Sequence of chain 1.B:
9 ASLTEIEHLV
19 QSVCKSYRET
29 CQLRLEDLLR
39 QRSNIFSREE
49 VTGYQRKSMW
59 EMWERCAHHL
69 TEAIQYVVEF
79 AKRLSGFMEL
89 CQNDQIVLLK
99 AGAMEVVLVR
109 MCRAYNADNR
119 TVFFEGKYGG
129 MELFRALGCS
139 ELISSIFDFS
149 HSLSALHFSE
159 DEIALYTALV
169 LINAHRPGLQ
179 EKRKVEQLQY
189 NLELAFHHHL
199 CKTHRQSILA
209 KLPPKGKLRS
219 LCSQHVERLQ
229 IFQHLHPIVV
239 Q

Binding-site contacts:
Ligand atom C16 contacts residue PHE132 of chain 1.B at 3.7 Å (hydrophobic).
Ligand atom O3 contacts residue LEU68 of chain 1.B at 3.2 Å.
Ligand atom N23 contacts residue PHE121 of chain 1.B at 3.3 Å (h-bond).
Ligand atom C32 contacts residue CYS137 of chain 1.B at 3.6 Å (hydrophobic).
Ligand atom N23 contacts residue HIS67 of chain 1.B at 3.3 Å.
Ligand atom C20 contacts residue PHE132 of chain 1.B at 3.6 Å (hydrophobic).
Ligand atom N12 contacts residue MET109 of chain 1.B at 3.7 Å.
Ligand atom C20 contacts residue CYS64 of chain 1.B at 3.5 Å (hydrophobic).
Ligand atom C24 contacts residue PHE121 of chain 1.B at 3.6 Å (hydrophobic).
Ligand atom C2 contacts residue HIS223 of chain 1.B at 3.7 Å.
Ligand atom C28 contacts residue GLN30 of chain 1.B at 3.6 Å.
Ligand atom N21 contacts residue CYS64 of chain 1.B at 3.5 Å (h-bond).
Ligand atom C28 contacts residue LEU31 of chain 1.B at 3.7 Å (hydrophobic).
Ligand atom O3 contacts residue HIS223 of chain 1.B at 3.0 Å (h-bond).
Ligand atom N29 contacts residue GLN30 of chain 1.B at 3.5 Å.
Ligand atom N18 contacts residue PHE121 of chain 1.B at 2.9 Å (h-bond).
Ligand atom C17 contacts residue MET109 of chain 1.B at 3.5 Å (hydrophobic).
Ligand atom C17 contacts residue VAL120 of chain 1.B at 3.6 Å (hydrophobic).
Ligand atom N12 contacts residue VAL120 of chain 1.B at 3.7 Å.
Ligand atom C8 contacts residue MET109 of chain 1.B at 3.6 Å (hydrophobic).
Ligand atom C13 contacts residue MET109 of chain 1.B at 3.4 Å (hydrophobic).
Ligand atom C35 contacts residue PHE145 of chain 1.B at 3.6 Å (hydrophobic).
Ligand atom C1 contacts residue HIS223 of chain 1.B at 3.4 Å.
Ligand atom C8 contacts residue VAL120 of chain 1.B at 3.4 Å (hydrophobic).
Ligand atom C35 contacts residue ILE144 of chain 1.B at 3.5 Å (hydrophobic).
Ligand atom C35 contacts residue SER148 of chain 1.B at 3.7 Å.
Ligand atom C22 contacts residue ALA112 of chain 1.B at 3.5 Å (hydrophobic).
Ligand atom N29 contacts residue LEU31 of chain 1.B at 3.0 Å (h-bond).
Ligand atom N29 contacts residue ARG111 of chain 1.B at 3.2 Å (salt-bridge).
Ligand atom C14 contacts residue PHE121 of chain 1.B at 3.6 Å (hydrophobic).
Ligand atom C13 contacts residue VAL120 of chain 1.B at 3.2 Å (hydrophobic).
Ligand atom C26 contacts residue GLN30 of chain 1.B at 3.7 Å.
Ligand atom C27 contacts residue ALA112 of chain 1.B at 3.6 Å (hydrophobic).
Ligand atom N29 contacts residue CYS29 of chain 1.B at 3.3 Å (h-bond).
Ligand atom C31 contacts residue LEU140 of chain 1.B at 3.6 Å (hydrophobic).
Ligand atom C25 contacts residue LEU31 of chain 1.B at 3.4 Å (hydrophobic).
Ligand atom N18 contacts residue HIS67 of chain 1.B at 3.7 Å.
Ligand atom O5 contacts residue ALA112 of chain 1.B at 3.6 Å.
Ligand atom O5 contacts residue MET109 of chain 1.B at 3.1 Å.
Ligand atom C4 contacts residue ALA112 of chain 1.B at 3.4 Å (hydrophobic).

A protein and the small-molecule ligand that binds it are described below.
Small molecule (SMILES): Cn1cc(C2CCN(C(=O)C3CCCCC3)CC2)c2cc(NC(=O)c3cc(C#N)ccn3)ccc21